This small molecule binds to this protein.
Small molecule (SMILES): CC(=O)N[C@@H]1[C@@H](O)[C@H](O)[C@@H](CO)O[C@H]1O

Sequence of chain 1.B:
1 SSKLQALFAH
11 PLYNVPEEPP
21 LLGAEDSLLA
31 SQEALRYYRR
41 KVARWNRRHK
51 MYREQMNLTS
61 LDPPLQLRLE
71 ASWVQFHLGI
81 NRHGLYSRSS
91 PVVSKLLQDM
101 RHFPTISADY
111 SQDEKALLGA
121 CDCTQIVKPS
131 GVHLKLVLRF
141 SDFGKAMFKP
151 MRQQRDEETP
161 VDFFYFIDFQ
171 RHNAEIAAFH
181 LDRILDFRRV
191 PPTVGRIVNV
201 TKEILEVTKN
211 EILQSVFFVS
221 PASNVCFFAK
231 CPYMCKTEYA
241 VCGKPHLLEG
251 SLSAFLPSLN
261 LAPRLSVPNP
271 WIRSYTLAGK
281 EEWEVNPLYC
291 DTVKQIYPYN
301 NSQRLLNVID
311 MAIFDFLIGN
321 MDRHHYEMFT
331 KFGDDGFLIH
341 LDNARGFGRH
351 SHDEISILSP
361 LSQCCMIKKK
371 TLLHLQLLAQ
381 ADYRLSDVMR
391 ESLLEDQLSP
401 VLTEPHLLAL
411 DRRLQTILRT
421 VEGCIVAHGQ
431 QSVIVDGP

Binding-site contacts:
Ligand atom N2 contacts residue ASN301 of chain 1.B at 4.0 Å.
Ligand atom N2 contacts residue ASN300 of chain 1.B at 3.1 Å (h-bond).
Ligand atom O5 contacts residue ASN300 of chain 1.B at 2.2 Å (h-bond).
Ligand atom C1 contacts residue ASN301 of chain 1.B at 4.4 Å.
Ligand atom O7 contacts residue ASN300 of chain 1.B at 3.1 Å (h-bond).
Ligand atom C8 contacts residue ASN301 of chain 1.B at 3.5 Å.
Ligand atom C5 contacts residue TYR297 of chain 1.B at 3.9 Å (hydrophobic).
Ligand atom C4 contacts residue ASN300 of chain 1.B at 4.1 Å.
Ligand atom C5 contacts residue ASN300 of chain 1.B at 3.5 Å.
Ligand atom C3 contacts residue ASN300 of chain 1.B at 3.8 Å.
Ligand atom C7 contacts residue ASN301 of chain 1.B at 3.9 Å.
Ligand atom O7 contacts residue ASN301 of chain 1.B at 4.3 Å.
Ligand atom O6 contacts residue TYR297 of chain 1.B at 4.2 Å.
Ligand atom O5 contacts residue TYR297 of chain 1.B at 4.1 Å.
Ligand atom C1 contacts residue ASN300 of chain 1.B at 1.4 Å.
Ligand atom C7 contacts residue ASN300 of chain 1.B at 3.4 Å.
Ligand atom C2 contacts residue ASN300 of chain 1.B at 2.5 Å.
Ligand atom C6 contacts residue TYR297 of chain 1.B at 4.1 Å (hydrophobic).